This small molecule binds to this protein.
Small molecule (SMILES): CC(=O)N[C@H]1[C@H](O[C@H]2[C@H](O)[C@@H](NC(C)=O)CO[C@@H]2CO)O[C@H](CO)[C@@H](O[C@@H]2O[C@H](CO[C@H]3O[C@H](CO)[C@@H](O)[C@H](O)[C@@H]3O)[C@@H](O)[C@H](O[C@H]3O[C@H](CO)[C@@H](O)[C@H](O)[C@@H]3O)[C@@H]2O)[C@@H]1O

Sequence of chain 1.K:
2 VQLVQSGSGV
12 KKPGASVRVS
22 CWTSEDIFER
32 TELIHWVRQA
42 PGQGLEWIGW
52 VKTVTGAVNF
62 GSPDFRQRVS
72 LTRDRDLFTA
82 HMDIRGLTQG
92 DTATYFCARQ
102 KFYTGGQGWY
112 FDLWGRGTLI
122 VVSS

Sequence of chain 1.G:
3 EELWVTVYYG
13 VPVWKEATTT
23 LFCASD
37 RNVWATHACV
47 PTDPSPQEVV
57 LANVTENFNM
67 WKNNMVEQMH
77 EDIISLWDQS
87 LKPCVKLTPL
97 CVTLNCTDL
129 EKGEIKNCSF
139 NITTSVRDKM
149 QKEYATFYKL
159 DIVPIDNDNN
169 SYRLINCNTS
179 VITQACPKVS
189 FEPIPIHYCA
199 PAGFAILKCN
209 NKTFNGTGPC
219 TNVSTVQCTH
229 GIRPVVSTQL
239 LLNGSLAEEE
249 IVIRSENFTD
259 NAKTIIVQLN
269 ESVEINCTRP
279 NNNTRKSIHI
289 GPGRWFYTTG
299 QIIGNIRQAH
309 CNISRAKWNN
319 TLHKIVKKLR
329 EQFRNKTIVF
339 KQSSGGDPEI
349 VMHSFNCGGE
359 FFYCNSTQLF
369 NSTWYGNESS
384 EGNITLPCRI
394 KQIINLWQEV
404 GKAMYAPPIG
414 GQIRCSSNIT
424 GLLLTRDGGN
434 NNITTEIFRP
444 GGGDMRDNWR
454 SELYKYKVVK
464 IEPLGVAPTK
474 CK

Binding-site contacts:
Ligand atom C3 contacts residue ASN255 of chain 1.G at 3.9 Å.
Ligand atom C4 contacts residue ASN255 of chain 1.G at 4.3 Å.
Ligand atom O7 contacts residue THR257 of chain 1.G at 4.4 Å.
Ligand atom C7 contacts residue GLY107 of chain 1.K at 3.5 Å.
Ligand atom C8 contacts residue GLN108 of chain 1.K at 3.8 Å.
Ligand atom C7 contacts residue ASN255 of chain 1.G at 3.9 Å.
Ligand atom O7 contacts residue HIS30 of chain 1.L at 3.1 Å (h-bond).
Ligand atom O2 contacts residue PHE65 of chain 1.L at 4.2 Å.
Ligand atom C7 contacts residue HIS30 of chain 1.L at 3.7 Å.
Ligand atom C2 contacts residue THR257 of chain 1.G at 4.4 Å.
Ligand atom N2 contacts residue HIS30 of chain 1.L at 4.0 Å.
Ligand atom C1 contacts residue THR257 of chain 1.G at 4.4 Å.
Ligand atom C2 contacts residue GLY107 of chain 1.K at 4.3 Å.
Ligand atom O2 contacts residue TYR28 of chain 1.L at 4.2 Å.
Ligand atom O7 contacts residue ASN255 of chain 1.G at 4.4 Å.
Ligand atom C6 contacts residue HIS30 of chain 1.L at 4.4 Å.
Ligand atom C8 contacts residue GLY107 of chain 1.K at 3.1 Å.
Ligand atom N2 contacts residue GLY107 of chain 1.K at 3.1 Å (h-bond).
Ligand atom O3 contacts residue HIS30 of chain 1.L at 3.1 Å.
Ligand atom O3 contacts residue GLY29 of chain 1.L at 3.5 Å.
Ligand atom O6 contacts residue HIS30 of chain 1.L at 4.4 Å.
Ligand atom C2 contacts residue GLY66 of chain 1.L at 4.3 Å.
Ligand atom O5 contacts residue HIS30 of chain 1.L at 4.3 Å.
Ligand atom O4 contacts residue TYR28 of chain 1.L at 4.3 Å.
Ligand atom C5 contacts residue ASN255 of chain 1.G at 3.8 Å.
Ligand atom C2 contacts residue ASN255 of chain 1.G at 2.6 Å.
Ligand atom C1 contacts residue ASN255 of chain 1.G at 1.5 Å.
Ligand atom O7 contacts residue GLY29 of chain 1.L at 3.4 Å.
Ligand atom C8 contacts residue LEU89 of chain 1.L at 4.1 Å (hydrophobic).
Ligand atom C7 contacts residue GLY29 of chain 1.L at 4.4 Å.
Ligand atom C1 contacts residue GLY66 of chain 1.L at 3.8 Å.
Ligand atom O5 contacts residue ASN255 of chain 1.G at 2.4 Å (h-bond).
Ligand atom C8 contacts residue GLY109 of chain 1.K at 3.5 Å.
Ligand atom C8 contacts residue HIS30 of chain 1.L at 3.5 Å.
Ligand atom N2 contacts residue ASN255 of chain 1.G at 3.0 Å (h-bond).
Ligand atom C3 contacts residue HIS30 of chain 1.L at 3.8 Å.
Ligand atom O5 contacts residue GLY66 of chain 1.L at 3.8 Å.
Ligand atom O2 contacts residue GLY66 of chain 1.L at 3.8 Å.

Sequence of chain 1.L:
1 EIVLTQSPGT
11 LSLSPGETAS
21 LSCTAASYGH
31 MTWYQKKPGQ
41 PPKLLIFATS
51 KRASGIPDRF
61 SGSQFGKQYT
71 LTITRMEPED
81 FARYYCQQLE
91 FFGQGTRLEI